Sequence of chain 1.I:
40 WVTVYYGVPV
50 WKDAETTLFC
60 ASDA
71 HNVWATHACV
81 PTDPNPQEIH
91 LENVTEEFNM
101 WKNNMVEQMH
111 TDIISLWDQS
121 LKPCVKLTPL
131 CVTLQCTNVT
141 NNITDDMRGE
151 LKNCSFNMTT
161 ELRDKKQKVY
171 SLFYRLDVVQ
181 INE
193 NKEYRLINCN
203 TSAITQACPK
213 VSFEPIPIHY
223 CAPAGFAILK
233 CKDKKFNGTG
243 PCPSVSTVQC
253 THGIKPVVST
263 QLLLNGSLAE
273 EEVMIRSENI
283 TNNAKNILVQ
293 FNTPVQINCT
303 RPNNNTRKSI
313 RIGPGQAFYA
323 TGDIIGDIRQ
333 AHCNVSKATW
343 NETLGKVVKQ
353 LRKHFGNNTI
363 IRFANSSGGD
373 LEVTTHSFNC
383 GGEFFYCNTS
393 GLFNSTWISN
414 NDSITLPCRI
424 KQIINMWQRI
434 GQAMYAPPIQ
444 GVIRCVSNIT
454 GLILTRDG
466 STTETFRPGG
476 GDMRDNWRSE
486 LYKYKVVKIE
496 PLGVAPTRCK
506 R

Binding-site contacts:
Ligand atom C8 contacts residue ASP325 of chain 1.I at 3.4 Å.
Ligand atom C5 contacts residue TYR170 of chain 1.I at 4.3 Å (hydrophobic).
Ligand atom C8 contacts residue VAL139 of chain 1.I at 3.8 Å (hydrophobic).
Ligand atom C3 contacts residue ASN153 of chain 1.I at 3.7 Å.
Ligand atom C1 contacts residue ASN153 of chain 1.I at 1.5 Å.
Ligand atom C3 contacts residue ASP325 of chain 1.I at 3.9 Å.
Ligand atom O3 contacts residue ASP325 of chain 1.I at 3.0 Å (salt-bridge).
Ligand atom O5 contacts residue ASN153 of chain 1.I at 2.4 Å (h-bond).
Ligand atom C7 contacts residue ASN153 of chain 1.I at 3.4 Å.
Ligand atom C7 contacts residue ASP325 of chain 1.I at 4.2 Å.
Ligand atom C3 contacts residue TYR170 of chain 1.I at 4.3 Å (hydrophobic).
Ligand atom C5 contacts residue ASN153 of chain 1.I at 3.7 Å.
Ligand atom C7 contacts residue VAL139 of chain 1.I at 4.3 Å (hydrophobic).
Ligand atom O7 contacts residue ASN141 of chain 1.I at 3.6 Å (h-bond).
Ligand atom C8 contacts residue LEU172 of chain 1.I at 3.6 Å (hydrophobic).
Ligand atom C7 contacts residue ASN141 of chain 1.I at 4.4 Å.
Ligand atom N2 contacts residue LEU172 of chain 1.I at 4.2 Å.
Ligand atom N2 contacts residue ASN153 of chain 1.I at 2.9 Å (h-bond).
Ligand atom O7 contacts residue VAL139 of chain 1.I at 4.0 Å.
Ligand atom C1 contacts residue TYR170 of chain 1.I at 4.1 Å (hydrophobic).
Ligand atom C7 contacts residue LEU172 of chain 1.I at 4.2 Å (hydrophobic).
Ligand atom C2 contacts residue ASN153 of chain 1.I at 2.4 Å.
Ligand atom O7 contacts residue ASN153 of chain 1.I at 3.5 Å (h-bond).
Ligand atom N2 contacts residue ASP325 of chain 1.I at 3.8 Å.
Ligand atom C4 contacts residue ASN153 of chain 1.I at 4.2 Å.
Ligand atom O4 contacts residue TYR170 of chain 1.I at 4.4 Å.

The protein below binds the small molecule below.
Small molecule (SMILES): CC(=O)N[C@@H]1[C@@H](O)[C@H](O)[C@@H](CO)O[C@H]1O